Binding-site contacts:
Ligand atom N1 contacts residue GLU34 of chain 1.RA at 3.4 Å (salt-bridge).
Ligand atom C6 contacts residue PHE30 of chain 1.SA at 3.1 Å (hydrophobic).
Ligand atom N2 contacts residue GLU34 of chain 1.RA at 2.5 Å (salt-bridge).
Ligand atom N3 contacts residue SER33 of chain 1.RA at 4.0 Å.
Ligand atom N2 contacts residue HIS32 of chain 1.RA at 3.6 Å.
Ligand atom N7 contacts residue PHE30 of chain 1.SA at 3.2 Å.
Ligand atom C2' contacts residue PHE30 of chain 1.SA at 3.7 Å (hydrophobic).
Ligand atom C6 contacts residue LYS54 of chain 1.SA at 3.9 Å.
Ligand atom O6 contacts residue LYS54 of chain 1.SA at 2.9 Å (salt-bridge).
Ligand atom C2 contacts residue GLU34 of chain 1.RA at 3.1 Å.
Ligand atom C6 contacts residue GLU34 of chain 1.RA at 3.7 Å.
Ligand atom C1' contacts residue PHE30 of chain 1.SA at 4.0 Å (hydrophobic).
Ligand atom C8 contacts residue PHE30 of chain 1.SA at 3.5 Å (hydrophobic).
Ligand atom N2 contacts residue THR28 of chain 1.SA at 3.5 Å (h-bond).
Ligand atom N6 contacts residue LYS35 of chain 1.RA at 3.0 Å (salt-bridge).
Ligand atom C2 contacts residue GLU34 of chain 1.RA at 3.4 Å.
Ligand atom C2 contacts residue HIS32 of chain 1.RA at 3.8 Å.
Ligand atom C2 contacts residue PHE30 of chain 1.SA at 3.6 Å (hydrophobic).
Ligand atom N3 contacts residue HIS32 of chain 1.RA at 3.9 Å.
Ligand atom C6 contacts residue LYS35 of chain 1.RA at 3.8 Å.
Ligand atom C2 contacts residue SER33 of chain 1.RA at 3.2 Å.
Ligand atom O6 contacts residue PHE30 of chain 1.SA at 3.4 Å.
Ligand atom O2' contacts residue ARG29 of chain 1.SA at 3.8 Å.
Ligand atom N1 contacts residue LYS35 of chain 1.RA at 3.0 Å (salt-bridge).
Ligand atom O6 contacts residue ARG56 of chain 1.SA at 3.0 Å (salt-bridge).
Ligand atom N3 contacts residue PHE30 of chain 1.SA at 3.8 Å.
Ligand atom N6 contacts residue LYS54 of chain 1.SA at 3.5 Å (salt-bridge).
Ligand atom N1 contacts residue PHE30 of chain 1.SA at 3.4 Å.
Ligand atom C2 contacts residue LYS35 of chain 1.RA at 3.7 Å.
Ligand atom N9 contacts residue PHE30 of chain 1.SA at 3.8 Å.
Ligand atom N3 contacts residue THR28 of chain 1.SA at 4.0 Å.
Ligand atom N6 contacts residue GLU34 of chain 1.RA at 3.7 Å.
Ligand atom N1 contacts residue SER33 of chain 1.RA at 3.8 Å.
Ligand atom C5 contacts residue PHE30 of chain 1.SA at 3.1 Å (hydrophobic).
Ligand atom C4 contacts residue PHE30 of chain 1.SA at 3.6 Å (hydrophobic).
Ligand atom O6 contacts residue GLU34 of chain 1.RA at 3.2 Å (salt-bridge).
Ligand atom O2' contacts residue PHE30 of chain 1.SA at 3.2 Å (h-bond).
Ligand atom N1 contacts residue GLU34 of chain 1.RA at 2.7 Å (salt-bridge).
Ligand atom C6 contacts residue ARG56 of chain 1.SA at 4.0 Å.
Ligand atom C6 contacts residue GLU34 of chain 1.RA at 3.4 Å.

A protein and the small-molecule ligand that binds it are described below.
Small molecule (SMILES): Nc1nc(=O)c2ncn([C@@H]3O[C@H](CO[P](=O)(O)O[C@H]4[C@@H](O)[C@H](n5cnc6c(N)ncnc65)O[C@@H]4COP(=O)=O)[C@@H](OP(=O)=O)[C@H]3O)c2[nH]1

Sequence of chain 1.SA:
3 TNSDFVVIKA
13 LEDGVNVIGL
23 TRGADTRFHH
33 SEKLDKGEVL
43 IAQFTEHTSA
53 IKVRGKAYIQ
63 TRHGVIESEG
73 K

Sequence of chain 1.RA:
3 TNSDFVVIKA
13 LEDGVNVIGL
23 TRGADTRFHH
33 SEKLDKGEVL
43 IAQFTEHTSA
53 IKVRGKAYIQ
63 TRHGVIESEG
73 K